Sequence of chain 1.I:
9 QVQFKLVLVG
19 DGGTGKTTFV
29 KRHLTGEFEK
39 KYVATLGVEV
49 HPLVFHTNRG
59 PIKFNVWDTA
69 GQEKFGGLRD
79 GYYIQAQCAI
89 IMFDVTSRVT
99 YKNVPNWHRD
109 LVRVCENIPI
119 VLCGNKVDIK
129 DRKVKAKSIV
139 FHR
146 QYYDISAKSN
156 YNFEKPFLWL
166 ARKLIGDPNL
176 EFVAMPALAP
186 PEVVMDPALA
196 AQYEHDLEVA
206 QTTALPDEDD

Binding-site contacts:
Ligand atom C2' contacts residue GLU37 of chain 1.I at 3.5 Å.
Ligand atom O5' contacts residue TYR40 of chain 1.I at 3.4 Å.
Ligand atom O2B contacts residue MG1 of chain 1.V at 2.1 Å.
Ligand atom O6 contacts residue ASN123 of chain 1.I at 2.9 Å (h-bond).
Ligand atom O3G contacts residue LYS24 of chain 1.I at 2.8 Å (salt-bridge).
Ligand atom C6 contacts residue ASP126 of chain 1.I at 3.5 Å.
Ligand atom O2G contacts residue THR43 of chain 1.I at 2.9 Å (h-bond).
Ligand atom O3G contacts residue GLY69 of chain 1.I at 2.5 Å (h-bond).
Ligand atom C3' contacts residue LYS39 of chain 1.I at 3.5 Å.
Ligand atom O6 contacts residue LYS124 of chain 1.I at 3.5 Å.
Ligand atom O6 contacts residue ALA152 of chain 1.I at 2.8 Å (h-bond).
Ligand atom C2' contacts residue THR26 of chain 1.I at 3.5 Å.
Ligand atom O1B contacts residue GLY23 of chain 1.I at 2.5 Å (h-bond).
Ligand atom O2' contacts residue LYS38 of chain 1.I at 3.1 Å (salt-bridge).
Ligand atom O2A contacts residue TYR40 of chain 1.I at 3.4 Å.
Ligand atom O1A contacts residue THR25 of chain 1.I at 3.4 Å (h-bond).
Ligand atom O1A contacts residue THR26 of chain 1.I at 2.9 Å (h-bond).
Ligand atom PG contacts residue MG1 of chain 1.V at 3.3 Å.
Ligand atom N3B contacts residue GLY21 of chain 1.I at 3.1 Å (h-bond).
Ligand atom N1 contacts residue ASP126 of chain 1.I at 2.7 Å (salt-bridge).
Ligand atom O1A contacts residue GLY23 of chain 1.I at 3.2 Å.
Ligand atom O1B contacts residue THR22 of chain 1.I at 3.2 Å (h-bond).
Ligand atom O2G contacts residue MG1 of chain 1.V at 2.0 Å.
Ligand atom O3A contacts residue TYR40 of chain 1.I at 3.5 Å.
Ligand atom O4' contacts residue LYS124 of chain 1.I at 3.1 Å (salt-bridge).
Ligand atom O6 contacts residue ASP126 of chain 1.I at 3.5 Å (salt-bridge).
Ligand atom PB contacts residue MG1 of chain 1.V at 3.3 Å.
Ligand atom N3B contacts residue LYS24 of chain 1.I at 3.2 Å (salt-bridge).
Ligand atom O2' contacts residue GLU37 of chain 1.I at 2.9 Å (salt-bridge).
Ligand atom PB contacts residue LYS24 of chain 1.I at 3.5 Å.
Ligand atom O1G contacts residue TYR40 of chain 1.I at 2.5 Å (h-bond).
Ligand atom O3A contacts residue GLY21 of chain 1.I at 3.5 Å (h-bond).
Ligand atom O6 contacts residue LYS153 of chain 1.I at 3.4 Å (salt-bridge).
Ligand atom O6 contacts residue SER151 of chain 1.I at 3.5 Å.
Ligand atom O3G contacts residue ALA68 of chain 1.I at 3.3 Å.
Ligand atom O2B contacts residue THR25 of chain 1.I at 2.9 Å (h-bond).
Ligand atom N2 contacts residue ASP126 of chain 1.I at 3.1 Å (salt-bridge).
Ligand atom O1B contacts residue LYS24 of chain 1.I at 2.5 Å (salt-bridge).
Ligand atom N7 contacts residue ASN123 of chain 1.I at 3.1 Å (h-bond).
Ligand atom O3' contacts residue LYS38 of chain 1.I at 2.8 Å (salt-bridge).

The protein below binds the small molecule below.
Small molecule (SMILES): Nc1nc2c(ncn2[C@@H]2O[C@H](CO[P](=O)(O)O[P](=O)(O)NP(=O)(O)O)[C@@H](O)[C@H]2O)c(=O)[nH]1